A small-molecule ligand and the protein it binds are described below.
Small molecule (SMILES): CC(=O)N[C@@H]1[C@@H](O)[C@H](O)[C@@H](CO)O[C@H]1O

Sequence of chain 3.D:
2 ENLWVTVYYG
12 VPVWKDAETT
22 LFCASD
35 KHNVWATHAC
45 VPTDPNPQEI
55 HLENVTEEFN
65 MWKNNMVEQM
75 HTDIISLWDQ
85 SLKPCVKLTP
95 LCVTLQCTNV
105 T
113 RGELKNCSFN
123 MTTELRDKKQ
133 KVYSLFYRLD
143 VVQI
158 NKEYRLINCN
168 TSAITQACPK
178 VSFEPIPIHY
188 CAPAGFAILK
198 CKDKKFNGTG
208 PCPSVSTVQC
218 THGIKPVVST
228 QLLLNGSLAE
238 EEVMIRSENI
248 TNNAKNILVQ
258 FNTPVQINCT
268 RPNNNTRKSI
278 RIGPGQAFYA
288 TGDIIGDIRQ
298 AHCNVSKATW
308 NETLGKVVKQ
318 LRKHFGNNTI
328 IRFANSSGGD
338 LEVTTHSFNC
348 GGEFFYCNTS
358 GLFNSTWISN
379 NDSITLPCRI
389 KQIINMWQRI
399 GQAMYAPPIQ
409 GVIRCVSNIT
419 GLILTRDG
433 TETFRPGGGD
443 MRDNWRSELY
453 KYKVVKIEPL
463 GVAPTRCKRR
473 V

Binding-site contacts:
Ligand atom C8 contacts residue GLU245 of chain 3.D at 4.4 Å.
Ligand atom N2 contacts residue ASN204 of chain 3.D at 2.8 Å (h-bond).
Ligand atom C4 contacts residue ASN204 of chain 3.D at 4.2 Å.
Ligand atom C5 contacts residue ASN204 of chain 3.D at 3.7 Å.
Ligand atom O5 contacts residue ASN204 of chain 3.D at 2.4 Å (h-bond).
Ligand atom C1 contacts residue ASN204 of chain 3.D at 1.4 Å.
Ligand atom C1 contacts residue THR206 of chain 3.D at 4.1 Å.
Ligand atom C7 contacts residue ASN204 of chain 3.D at 3.7 Å.
Ligand atom C3 contacts residue ASN204 of chain 3.D at 3.8 Å.
Ligand atom C8 contacts residue SER244 of chain 3.D at 3.4 Å.
Ligand atom C2 contacts residue ASN204 of chain 3.D at 2.5 Å.
Ligand atom O7 contacts residue ASN204 of chain 3.D at 4.3 Å.
Ligand atom C8 contacts residue ASN204 of chain 3.D at 4.0 Å.